Sequence of chain 2.A:
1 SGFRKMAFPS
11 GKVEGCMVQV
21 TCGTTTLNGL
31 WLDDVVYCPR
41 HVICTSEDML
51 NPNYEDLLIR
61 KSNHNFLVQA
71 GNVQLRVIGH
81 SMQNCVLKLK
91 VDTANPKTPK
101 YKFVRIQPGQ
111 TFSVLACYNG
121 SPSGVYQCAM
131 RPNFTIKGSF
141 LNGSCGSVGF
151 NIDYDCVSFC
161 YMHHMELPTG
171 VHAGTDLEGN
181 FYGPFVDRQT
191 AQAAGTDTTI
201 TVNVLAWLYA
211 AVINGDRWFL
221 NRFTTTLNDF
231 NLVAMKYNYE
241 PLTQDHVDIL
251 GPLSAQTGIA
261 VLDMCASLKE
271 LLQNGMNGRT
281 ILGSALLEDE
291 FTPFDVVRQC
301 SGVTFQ

The protein below binds the small molecule below.
Small molecule (SMILES): C[C@@H](C(O)c1ccc(O)cc1)N1CCC(Cc2ccccc2)CC1

Binding-site contacts:
Ligand atom C15 contacts residue CYS300 of chain 2.A at 4.2 Å (hydrophobic).
Ligand atom C14 contacts residue SER301 of chain 2.A at 4.0 Å.
Ligand atom C11 contacts residue CYS300 of chain 2.A at 4.4 Å (hydrophobic).
Ligand atom C14 contacts residue CYS300 of chain 2.A at 3.4 Å (hydrophobic).
Ligand atom C24 contacts residue GLN256 of chain 2.A at 3.3 Å.
Ligand atom C24 contacts residue ILE213 of chain 2.A at 4.1 Å (hydrophobic).
Ligand atom O2 contacts residue GLN256 of chain 2.A at 4.2 Å.
Ligand atom C15 contacts residue GLN256 of chain 2.A at 4.3 Å.
Ligand atom C16 contacts residue GLN256 of chain 2.A at 3.6 Å.
Ligand atom C18 contacts residue VAL297 of chain 2.A at 4.3 Å (hydrophobic).
Ligand atom C10 contacts residue GLN256 of chain 2.A at 4.0 Å.
Ligand atom C19 contacts residue CYS300 of chain 2.A at 3.6 Å (hydrophobic).
Ligand atom C19 contacts residue VAL297 of chain 2.A at 4.4 Å (hydrophobic).
Ligand atom C18 contacts residue GLN256 of chain 2.A at 4.2 Å.
Ligand atom C19 contacts residue SER301 of chain 2.A at 4.4 Å.
Ligand atom C2 contacts residue GLN256 of chain 2.A at 3.6 Å.
Ligand atom C13 contacts residue CYS300 of chain 2.A at 3.5 Å (hydrophobic).
Ligand atom C3 contacts residue ILE213 of chain 2.A at 4.2 Å (hydrophobic).
Ligand atom N1 contacts residue GLN256 of chain 2.A at 4.0 Å.
Ligand atom C3 contacts residue CYS300 of chain 2.A at 4.1 Å (hydrophobic).
Ligand atom C13 contacts residue GLN256 of chain 2.A at 4.0 Å.
Ligand atom C3 contacts residue VAL297 of chain 2.A at 4.2 Å (hydrophobic).
Ligand atom O2 contacts residue LEU253 of chain 2.A at 3.4 Å.
Ligand atom O2 contacts residue VAL297 of chain 2.A at 3.6 Å.
Ligand atom C15 contacts residue SER301 of chain 2.A at 4.2 Å.
Ligand atom O1 contacts residue CYS300 of chain 2.A at 4.4 Å.
Ligand atom C3 contacts residue LEU253 of chain 2.A at 4.2 Å (hydrophobic).
Ligand atom O2 contacts residue PRO252 of chain 2.A at 3.9 Å.
Ligand atom O1 contacts residue SER301 of chain 2.A at 4.2 Å.
Ligand atom C24 contacts residue CYS300 of chain 2.A at 4.4 Å (hydrophobic).
Ligand atom C18 contacts residue LEU253 of chain 2.A at 4.3 Å (hydrophobic).